A small-molecule ligand and the protein it binds are described below.
Small molecule (SMILES): CC(=O)N[C@@H]1[C@@H](O)[C@H](O)[C@@H](CO)O[C@H]1O

Binding-site contacts:
Ligand atom N2 contacts residue ASN158 of chain 1.C at 3.1 Å (h-bond).
Ligand atom O7 contacts residue ASN158 of chain 1.C at 3.1 Å (h-bond).
Ligand atom C7 contacts residue GLY156 of chain 1.C at 3.6 Å.
Ligand atom C4 contacts residue ASN158 of chain 1.C at 4.3 Å.
Ligand atom C2 contacts residue GLY156 of chain 1.C at 4.1 Å.
Ligand atom C2 contacts residue ASN158 of chain 1.C at 2.6 Å.
Ligand atom C5 contacts residue ASN158 of chain 1.C at 3.7 Å.
Ligand atom C8 contacts residue ASN158 of chain 1.C at 4.3 Å.
Ligand atom N2 contacts residue GLY156 of chain 1.C at 3.1 Å (h-bond).
Ligand atom C1 contacts residue GLY156 of chain 1.C at 4.2 Å.
Ligand atom C1 contacts residue ASN158 of chain 1.C at 1.5 Å.
Ligand atom C8 contacts residue GLY156 of chain 1.C at 3.2 Å.
Ligand atom O5 contacts residue ASN158 of chain 1.C at 2.4 Å (h-bond).
Ligand atom C3 contacts residue ASN158 of chain 1.C at 3.9 Å.
Ligand atom C7 contacts residue ASN158 of chain 1.C at 3.2 Å.

Sequence of chain 1.C:
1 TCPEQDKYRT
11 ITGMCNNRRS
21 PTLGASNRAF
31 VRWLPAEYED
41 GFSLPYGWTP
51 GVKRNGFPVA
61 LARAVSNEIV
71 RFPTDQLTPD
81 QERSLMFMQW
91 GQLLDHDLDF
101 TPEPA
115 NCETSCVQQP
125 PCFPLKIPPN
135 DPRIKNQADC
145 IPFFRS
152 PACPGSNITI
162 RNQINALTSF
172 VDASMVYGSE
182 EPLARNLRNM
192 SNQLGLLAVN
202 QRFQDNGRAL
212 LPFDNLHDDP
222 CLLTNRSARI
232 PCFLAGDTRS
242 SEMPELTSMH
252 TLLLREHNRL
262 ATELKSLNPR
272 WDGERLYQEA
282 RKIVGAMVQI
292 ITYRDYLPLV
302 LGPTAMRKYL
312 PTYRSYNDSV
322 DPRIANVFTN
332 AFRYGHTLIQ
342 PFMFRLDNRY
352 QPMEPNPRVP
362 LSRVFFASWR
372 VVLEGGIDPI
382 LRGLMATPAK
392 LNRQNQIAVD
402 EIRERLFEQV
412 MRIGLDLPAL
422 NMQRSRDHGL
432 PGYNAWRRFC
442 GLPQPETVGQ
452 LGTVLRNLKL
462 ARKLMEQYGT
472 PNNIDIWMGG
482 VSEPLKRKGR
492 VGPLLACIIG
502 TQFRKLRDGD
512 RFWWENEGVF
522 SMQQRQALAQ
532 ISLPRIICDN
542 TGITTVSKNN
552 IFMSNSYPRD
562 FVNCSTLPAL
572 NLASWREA